Sequence of chain 1.B:
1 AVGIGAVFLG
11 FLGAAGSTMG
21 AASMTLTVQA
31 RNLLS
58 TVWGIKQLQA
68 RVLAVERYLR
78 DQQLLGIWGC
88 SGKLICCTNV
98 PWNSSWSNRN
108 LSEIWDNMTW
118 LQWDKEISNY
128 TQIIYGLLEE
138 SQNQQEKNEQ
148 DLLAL

Sequence of chain 1.H:
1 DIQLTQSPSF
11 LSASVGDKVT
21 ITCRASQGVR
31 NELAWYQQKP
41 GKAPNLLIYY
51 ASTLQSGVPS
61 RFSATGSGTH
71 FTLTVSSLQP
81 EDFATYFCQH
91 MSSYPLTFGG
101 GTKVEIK

Binding-site contacts:
Ligand atom O5 contacts residue TYR102 of chain 1.G at 3.9 Å.
Ligand atom C4 contacts residue ASN58 of chain 1.A at 4.2 Å.
Ligand atom C6 contacts residue TYR50 of chain 1.H at 4.4 Å (hydrophobic).
Ligand atom C2 contacts residue TYR102 of chain 1.G at 4.2 Å (hydrophobic).
Ligand atom C3 contacts residue ASN58 of chain 1.A at 3.8 Å.
Ligand atom C1 contacts residue TYR102 of chain 1.G at 4.2 Å (hydrophobic).
Ligand atom O5 contacts residue TYR50 of chain 1.H at 4.3 Å.
Ligand atom N2 contacts residue ASN58 of chain 1.A at 2.9 Å (h-bond).
Ligand atom O3 contacts residue TYR50 of chain 1.H at 4.0 Å.
Ligand atom C2 contacts residue ASN58 of chain 1.A at 2.5 Å.
Ligand atom C4 contacts residue TYR102 of chain 1.G at 4.2 Å (hydrophobic).
Ligand atom O7 contacts residue THR53 of chain 1.H at 4.2 Å.
Ligand atom O7 contacts residue SER17 of chain 1.B at 2.6 Å (h-bond).
Ligand atom O7 contacts residue TYR49 of chain 1.H at 2.6 Å (h-bond).
Ligand atom O4 contacts residue ASN31 of chain 1.H at 3.6 Å.
Ligand atom O5 contacts residue ASN58 of chain 1.A at 2.4 Å (h-bond).
Ligand atom C7 contacts residue ASN58 of chain 1.A at 3.7 Å.
Ligand atom O4 contacts residue TYR102 of chain 1.G at 3.5 Å.
Ligand atom O7 contacts residue TYR102 of chain 1.G at 3.7 Å.
Ligand atom C8 contacts residue THR53 of chain 1.H at 4.3 Å.
Ligand atom C8 contacts residue SER17 of chain 1.B at 3.3 Å.
Ligand atom O6 contacts residue TYR102 of chain 1.G at 4.3 Å.
Ligand atom C1 contacts residue TYR50 of chain 1.H at 4.2 Å (hydrophobic).
Ligand atom C8 contacts residue LEU9 of chain 1.B at 4.5 Å (hydrophobic).
Ligand atom C1 contacts residue ASN58 of chain 1.A at 1.4 Å.
Ligand atom O7 contacts residue ASN58 of chain 1.A at 4.1 Å.
Ligand atom C5 contacts residue ASN58 of chain 1.A at 3.6 Å.
Ligand atom C5 contacts residue TYR50 of chain 1.H at 4.1 Å (hydrophobic).
Ligand atom C6 contacts residue TYR102 of chain 1.G at 4.3 Å (hydrophobic).
Ligand atom C7 contacts residue SER17 of chain 1.B at 3.2 Å.
Ligand atom C3 contacts residue TYR102 of chain 1.G at 3.5 Å (hydrophobic).
Ligand atom C4 contacts residue TYR50 of chain 1.H at 4.5 Å (hydrophobic).
Ligand atom C8 contacts residue TYR49 of chain 1.H at 3.6 Å (hydrophobic).
Ligand atom C7 contacts residue TYR49 of chain 1.H at 3.4 Å (hydrophobic).
Ligand atom O3 contacts residue TYR102 of chain 1.G at 3.3 Å.
Ligand atom O7 contacts residue GLY16 of chain 1.B at 4.3 Å.
Ligand atom C8 contacts residue GLU57 of chain 1.A at 4.0 Å.

Sequence of chain 1.A:
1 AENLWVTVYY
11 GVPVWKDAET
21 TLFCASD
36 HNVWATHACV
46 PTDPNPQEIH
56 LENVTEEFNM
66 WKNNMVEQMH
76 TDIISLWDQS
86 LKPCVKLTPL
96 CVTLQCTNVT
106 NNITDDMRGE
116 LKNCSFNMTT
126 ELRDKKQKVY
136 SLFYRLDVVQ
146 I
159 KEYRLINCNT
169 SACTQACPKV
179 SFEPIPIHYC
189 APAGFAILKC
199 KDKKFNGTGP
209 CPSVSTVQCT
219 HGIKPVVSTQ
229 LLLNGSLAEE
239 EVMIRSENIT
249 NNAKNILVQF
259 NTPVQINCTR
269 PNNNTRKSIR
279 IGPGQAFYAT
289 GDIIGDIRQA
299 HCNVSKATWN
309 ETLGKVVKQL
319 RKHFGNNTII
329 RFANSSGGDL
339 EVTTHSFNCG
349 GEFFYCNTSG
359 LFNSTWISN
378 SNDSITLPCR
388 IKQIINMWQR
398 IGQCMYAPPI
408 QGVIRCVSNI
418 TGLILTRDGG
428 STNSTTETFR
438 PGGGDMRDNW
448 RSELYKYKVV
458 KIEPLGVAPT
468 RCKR

A small-molecule ligand and the protein it binds are described below.
Small molecule (SMILES): CC(=O)N[C@H]1[C@H](O[C@H]2[C@H](O)[C@@H](NC(C)=O)CO[C@@H]2CO)O[C@H](CO)[C@@H](O[C@@H]2O[C@H](CO)[C@@H](O)[C@H](O)[C@@H]2O)[C@@H]1O

Sequence of chain 1.G:
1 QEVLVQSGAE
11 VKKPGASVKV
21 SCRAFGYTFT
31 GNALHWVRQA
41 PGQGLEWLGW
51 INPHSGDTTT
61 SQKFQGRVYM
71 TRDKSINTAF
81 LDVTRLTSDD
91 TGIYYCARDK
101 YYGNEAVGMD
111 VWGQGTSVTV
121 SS